Binding-site contacts:
Ligand atom N20 contacts residue GLY39 of chain 1.A at 3.8 Å.
Ligand atom C29 contacts residue PHE113 of chain 1.A at 3.8 Å (hydrophobic).
Ligand atom C18 contacts residue GLY235 of chain 1.A at 2.9 Å.
Ligand atom C30 contacts residue TYR76 of chain 1.A at 3.7 Å (hydrophobic).
Ligand atom C19 contacts residue SER40 of chain 1.A at 3.5 Å.
Ligand atom N2 contacts residue ASP37 of chain 1.A at 2.8 Å (salt-bridge).
Ligand atom O11 contacts residue TRP81 of chain 1.A at 3.0 Å (h-bond).
Ligand atom C28 contacts residue PHE113 of chain 1.A at 3.9 Å (hydrophobic).
Ligand atom C26 contacts residue GLY18 of chain 1.A at 3.8 Å.
Ligand atom N20 contacts residue ASP37 of chain 1.A at 2.8 Å (salt-bridge).
Ligand atom F21 contacts residue TRP81 of chain 1.A at 3.5 Å.
Ligand atom C23 contacts residue GLY235 of chain 1.A at 3.4 Å.
Ligand atom N16 contacts residue ILE115 of chain 1.A at 3.6 Å.
Ligand atom C26 contacts residue GLN17 of chain 1.A at 3.7 Å.
Ligand atom N20 contacts residue ASP233 of chain 1.A at 2.7 Å (salt-bridge).
Ligand atom C30 contacts residue VAL74 of chain 1.A at 4.0 Å (hydrophobic).
Ligand atom F21 contacts residue ASN42 of chain 1.A at 3.1 Å.
Ligand atom C3 contacts residue ASP233 of chain 1.A at 3.8 Å.
Ligand atom C1 contacts residue ASP37 of chain 1.A at 3.9 Å.
Ligand atom C29 contacts residue ILE123 of chain 1.A at 3.6 Å (hydrophobic).
Ligand atom C14 contacts residue VAL74 of chain 1.A at 3.7 Å (hydrophobic).
Ligand atom N16 contacts residue GLY16 of chain 1.A at 3.8 Å.
Ligand atom C8 contacts residue TRP81 of chain 1.A at 3.9 Å (hydrophobic).
Ligand atom C27 contacts residue PHE113 of chain 1.A at 3.9 Å (hydrophobic).
Ligand atom C3 contacts residue ASP37 of chain 1.A at 3.5 Å.
Ligand atom N20 contacts residue GLY235 of chain 1.A at 3.6 Å (h-bond).
Ligand atom C17 contacts residue SER40 of chain 1.A at 3.5 Å.
Ligand atom C3 contacts residue GLY235 of chain 1.A at 3.6 Å.
Ligand atom C26 contacts residue GLY16 of chain 1.A at 3.5 Å.
Ligand atom C27 contacts residue ILE123 of chain 1.A at 3.5 Å (hydrophobic).
Ligand atom C10 contacts residue GLY235 of chain 1.A at 3.6 Å.
Ligand atom CL contacts residue GLY235 of chain 1.A at 3.4 Å.
Ligand atom CL contacts residue THR236 of chain 1.A at 3.8 Å.
Ligand atom C17 contacts residue ILE123 of chain 1.A at 3.9 Å (hydrophobic).
Ligand atom C17 contacts residue ASP37 of chain 1.A at 3.3 Å.
Ligand atom C24 contacts residue ILE115 of chain 1.A at 3.8 Å (hydrophobic).
Ligand atom CL contacts residue SER234 of chain 1.A at 3.8 Å.
Ligand atom CL contacts residue GLY18 of chain 1.A at 3.4 Å.
Ligand atom C15 contacts residue GLY235 of chain 1.A at 3.9 Å.
Ligand atom C14 contacts residue TRP81 of chain 1.A at 3.6 Å (hydrophobic).

This small molecule binds to this protein.
Small molecule (SMILES): Cc1cc([C@@]2(c3cccc(-c4cncc(Cl)c4)c3)COC(N)=N2)ccc1OC(F)F

Sequence of chain 1.A:
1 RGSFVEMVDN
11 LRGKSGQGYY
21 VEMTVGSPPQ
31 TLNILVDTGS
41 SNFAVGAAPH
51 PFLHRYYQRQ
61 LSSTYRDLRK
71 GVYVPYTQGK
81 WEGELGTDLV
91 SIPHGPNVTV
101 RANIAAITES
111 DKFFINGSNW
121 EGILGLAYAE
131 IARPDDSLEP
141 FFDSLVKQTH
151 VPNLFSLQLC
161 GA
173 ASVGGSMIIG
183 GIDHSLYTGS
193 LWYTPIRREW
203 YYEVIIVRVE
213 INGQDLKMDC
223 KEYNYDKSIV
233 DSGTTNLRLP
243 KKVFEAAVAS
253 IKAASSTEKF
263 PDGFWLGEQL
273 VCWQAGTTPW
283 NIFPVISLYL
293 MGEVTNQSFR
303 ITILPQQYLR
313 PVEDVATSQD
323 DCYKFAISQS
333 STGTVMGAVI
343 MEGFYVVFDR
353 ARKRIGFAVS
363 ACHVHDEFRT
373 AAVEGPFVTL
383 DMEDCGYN